Sequence of chain 1.C:
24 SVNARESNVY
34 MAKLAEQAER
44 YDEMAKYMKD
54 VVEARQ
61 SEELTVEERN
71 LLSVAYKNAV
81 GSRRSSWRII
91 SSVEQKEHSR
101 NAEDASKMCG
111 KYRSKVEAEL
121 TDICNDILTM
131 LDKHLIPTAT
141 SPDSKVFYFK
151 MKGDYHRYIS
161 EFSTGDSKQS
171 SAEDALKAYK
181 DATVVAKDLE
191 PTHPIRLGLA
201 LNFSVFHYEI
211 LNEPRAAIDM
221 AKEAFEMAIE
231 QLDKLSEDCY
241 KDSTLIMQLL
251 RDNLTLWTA

Binding-site contacts:
Ligand atom N contacts residue LEU256 of chain 1.C at 3.9 Å.
Ligand atom O3P contacts residue LYS77 of chain 1.C at 3.3 Å.
Ligand atom CB contacts residue TRP257 of chain 1.C at 3.7 Å (hydrophobic).
Ligand atom P contacts residue ARG84 of chain 1.C at 3.8 Å.
Ligand atom O1P contacts residue ARG157 of chain 1.C at 3.1 Å (salt-bridge).
Ligand atom CB contacts residue ASN202 of chain 1.C at 3.5 Å.
Ligand atom O contacts residue LYS77 of chain 1.C at 3.3 Å (salt-bridge).
Ligand atom N contacts residue GLU209 of chain 1.C at 3.5 Å (salt-bridge).
Ligand atom O3P contacts residue TYR158 of chain 1.C at 4.0 Å.
Ligand atom CB contacts residue ASN253 of chain 1.C at 3.4 Å.
Ligand atom C contacts residue ASN253 of chain 1.C at 3.6 Å.
Ligand atom C contacts residue LEU201 of chain 1.C at 3.7 Å (hydrophobic).
Ligand atom CA contacts residue ASN202 of chain 1.C at 3.7 Å.
Ligand atom CA contacts residue ASN202 of chain 1.C at 3.5 Å.
Ligand atom N contacts residue ASN253 of chain 1.C at 3.0 Å (h-bond).
Ligand atom N contacts residue GLU209 of chain 1.C at 3.4 Å (salt-bridge).
Ligand atom CD contacts residue LEU249 of chain 1.C at 3.6 Å (hydrophobic).
Ligand atom N contacts residue LEU201 of chain 1.C at 3.5 Å.
Ligand atom CB contacts residue GLU209 of chain 1.C at 3.9 Å.
Ligand atom O2P contacts residue TYR158 of chain 1.C at 3.9 Å.
Ligand atom P contacts residue TYR158 of chain 1.C at 3.8 Å.
Ligand atom N contacts residue ASN202 of chain 1.C at 2.8 Å (h-bond).
Ligand atom C contacts residue ASN202 of chain 1.C at 3.6 Å.
Ligand atom CD2 contacts residue LYS150 of chain 1.C at 4.0 Å.
Ligand atom C contacts residue LYS77 of chain 1.C at 3.8 Å.
Ligand atom O1P contacts residue ASN202 of chain 1.C at 4.0 Å.
Ligand atom CD1 contacts residue ILE246 of chain 1.C at 3.9 Å (hydrophobic).
Ligand atom O1P contacts residue LYS77 of chain 1.C at 3.5 Å.
Ligand atom O2P contacts residue ARG84 of chain 1.C at 2.9 Å (salt-bridge).
Ligand atom O contacts residue LYS77 of chain 1.C at 2.8 Å (salt-bridge).
Ligand atom CB contacts residue ASN202 of chain 1.C at 3.4 Å.
Ligand atom O contacts residue VAL205 of chain 1.C at 3.6 Å.
Ligand atom O contacts residue ASN253 of chain 1.C at 2.9 Å (h-bond).
Ligand atom O1P contacts residue TYR158 of chain 1.C at 2.6 Å (h-bond).
Ligand atom O3P contacts residue ARG84 of chain 1.C at 2.8 Å (salt-bridge).
Ligand atom O contacts residue LEU201 of chain 1.C at 3.9 Å.
Ligand atom CA contacts residue LEU201 of chain 1.C at 3.8 Å (hydrophobic).
Ligand atom CA contacts residue ASN253 of chain 1.C at 3.3 Å.
Ligand atom P contacts residue ARG157 of chain 1.C at 3.8 Å.
Ligand atom O2P contacts residue ARG157 of chain 1.C at 2.9 Å (salt-bridge).

The protein below binds the small molecule below.
Small molecule (SMILES): CC(C)C[C@H](NC(=O)[C@H](COP(=O)(O)O)NC(=O)[C@H](C)NC(=O)[C@H](C)NC(=O)[C@H](C)N)C(=O)N1CCC[C@H]1C=O